Sequence of chain 1.B:
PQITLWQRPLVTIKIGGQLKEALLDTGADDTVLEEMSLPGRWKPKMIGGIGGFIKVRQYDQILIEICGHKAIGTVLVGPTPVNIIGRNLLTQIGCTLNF

A small-molecule ligand and the protein it binds are described below.
Small molecule (SMILES): C[C@H]1CC[C@@H](O)[C@H]1NC(=O)[C@H](Cc1ccccc1)C[C@H](O)CN1CCN(C(=O)c2cnc(N3CCN(C)CC3)c(Cl)n2)C[C@H]1C(=O)NC(C)(C)C

Binding-site contacts:
Ligand atom C20 contacts residue GLY49 of chain 1.B at 3.7 Å.
Ligand atom C24 contacts residue GLY48 of chain 1.B at 3.8 Å.
Ligand atom O4 contacts residue ALA28 of chain 1.B at 3.5 Å.
Ligand atom C6 contacts residue ILE84 of chain 1.A at 3.7 Å (hydrophobic).
Ligand atom C17 contacts residue ARG8 of chain 1.A at 3.7 Å.
Ligand atom C23 contacts residue ASP29 of chain 1.B at 3.7 Å.
Ligand atom CL1 contacts residue PHE53 of chain 1.A at 3.6 Å.
Ligand atom C7 contacts residue GLY48 of chain 1.A at 3.4 Å.
Ligand atom C16 contacts residue GLY27 of chain 1.B at 3.4 Å.
Ligand atom C8 contacts residue ASP25 of chain 1.B at 3.4 Å.
Ligand atom C11 contacts residue ASP25 of chain 1.A at 3.5 Å.
Ligand atom C16 contacts residue VAL82 of chain 1.A at 3.8 Å (hydrophobic).
Ligand atom C1 contacts residue GLY48 of chain 1.A at 3.6 Å.
Ligand atom C12 contacts residue ASP25 of chain 1.A at 3.5 Å.
Ligand atom O2 contacts residue ASP25 of chain 1.A at 2.7 Å (salt-bridge).
Ligand atom C36 contacts residue ARG8 of chain 1.B at 3.4 Å.
Ligand atom C9 contacts residue ILE84 of chain 1.B at 3.8 Å (hydrophobic).
Ligand atom C23 contacts residue GLY48 of chain 1.B at 3.5 Å.
Ligand atom C33 contacts residue GLY48 of chain 1.A at 3.8 Å.
Ligand atom O1 contacts residue ILE50 of chain 1.B at 3.8 Å.
Ligand atom C22 contacts residue GLY48 of chain 1.B at 3.7 Å.
Ligand atom C19 contacts residue PRO81 of chain 1.A at 3.7 Å (hydrophobic).
Ligand atom C10 contacts residue GLY27 of chain 1.A at 3.8 Å.
Ligand atom O4 contacts residue GLY27 of chain 1.B at 3.3 Å (h-bond).
Ligand atom O2 contacts residue GLY27 of chain 1.B at 3.7 Å.
Ligand atom O5 contacts residue VAL82 of chain 1.B at 3.3 Å.
Ligand atom C19 contacts residue GLY48 of chain 1.B at 3.6 Å.
Ligand atom C11 contacts residue ASP25 of chain 1.B at 3.4 Å.
Ligand atom C13 contacts residue GLY27 of chain 1.B at 3.5 Å.
Ligand atom O4 contacts residue ASP29 of chain 1.B at 2.9 Å (salt-bridge).
Ligand atom C1 contacts residue GLY49 of chain 1.A at 3.6 Å.
Ligand atom N4 contacts residue GLY27 of chain 1.B at 3.3 Å (h-bond).
Ligand atom O3 contacts residue GLY49 of chain 1.B at 3.4 Å.
Ligand atom N6 contacts residue GLY48 of chain 1.A at 3.6 Å.
Ligand atom N7 contacts residue ARG8 of chain 1.B at 3.2 Å (salt-bridge).
Ligand atom O2 contacts residue ASP25 of chain 1.B at 2.7 Å (salt-bridge).
Ligand atom C29 contacts residue ALA28 of chain 1.B at 3.6 Å (hydrophobic).
Ligand atom C17 contacts residue VAL82 of chain 1.A at 3.8 Å (hydrophobic).
Ligand atom CL1 contacts residue GLY48 of chain 1.A at 3.8 Å.
Ligand atom C10 contacts residue ASP25 of chain 1.B at 3.4 Å.

Sequence of chain 1.A:
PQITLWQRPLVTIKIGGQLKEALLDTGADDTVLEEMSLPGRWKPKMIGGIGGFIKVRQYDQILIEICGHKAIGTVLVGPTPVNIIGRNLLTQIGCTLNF